Sequence of chain 1.A:
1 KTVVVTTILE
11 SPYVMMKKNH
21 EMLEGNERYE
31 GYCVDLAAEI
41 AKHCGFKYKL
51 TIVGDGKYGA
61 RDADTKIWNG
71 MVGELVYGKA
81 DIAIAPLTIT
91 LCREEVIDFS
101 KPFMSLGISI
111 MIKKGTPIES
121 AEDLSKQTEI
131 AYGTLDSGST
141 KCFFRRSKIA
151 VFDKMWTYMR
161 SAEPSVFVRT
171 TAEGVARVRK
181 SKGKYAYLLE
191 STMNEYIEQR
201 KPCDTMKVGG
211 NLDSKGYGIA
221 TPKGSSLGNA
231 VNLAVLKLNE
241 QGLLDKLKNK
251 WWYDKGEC

Binding-site contacts:
Ligand atom OE2 contacts residue LEU135 of chain 1.A at 4.2 Å.
Ligand atom OXT contacts residue THR88 of chain 1.A at 2.9 Å (h-bond).
Ligand atom CB contacts residue GLU190 of chain 1.A at 4.1 Å.
Ligand atom OE2 contacts residue GLY138 of chain 1.A at 3.6 Å.
Ligand atom OXT contacts residue LEU87 of chain 1.A at 3.6 Å.
Ligand atom C contacts residue ARG93 of chain 1.A at 3.5 Å.
Ligand atom CD contacts residue LEU135 of chain 1.A at 4.1 Å (hydrophobic).
Ligand atom CA contacts residue TYR58 of chain 1.A at 4.1 Å (hydrophobic).
Ligand atom N contacts residue TYR58 of chain 1.A at 4.2 Å.
Ligand atom CA contacts residue PRO86 of chain 1.A at 4.1 Å (hydrophobic).
Ligand atom CA contacts residue THR88 of chain 1.A at 3.5 Å.
Ligand atom OXT contacts residue ARG93 of chain 1.A at 2.8 Å (salt-bridge).
Ligand atom OE2 contacts residue THR140 of chain 1.A at 3.1 Å (h-bond).
Ligand atom CG contacts residue LEU135 of chain 1.A at 3.8 Å (hydrophobic).
Ligand atom CG contacts residue GLU190 of chain 1.A at 3.6 Å.
Ligand atom OXT contacts residue SER139 of chain 1.A at 4.0 Å.
Ligand atom N contacts residue GLU190 of chain 1.A at 2.7 Å (salt-bridge).
Ligand atom CB contacts residue LEU135 of chain 1.A at 4.1 Å (hydrophobic).
Ligand atom OXT contacts residue PRO86 of chain 1.A at 3.8 Å.
Ligand atom OE2 contacts residue SER139 of chain 1.A at 3.2 Å (h-bond).
Ligand atom O contacts residue GLY138 of chain 1.A at 3.3 Å.
Ligand atom C contacts residue SER139 of chain 1.A at 3.4 Å.
Ligand atom CD contacts residue THR140 of chain 1.A at 3.3 Å.
Ligand atom OE1 contacts residue THR140 of chain 1.A at 2.6 Å (h-bond).
Ligand atom OE1 contacts residue GLU190 of chain 1.A at 3.8 Å.
Ligand atom C contacts residue THR88 of chain 1.A at 3.7 Å.
Ligand atom CG contacts residue MET193 of chain 1.A at 4.2 Å (hydrophobic).
Ligand atom O contacts residue TYR58 of chain 1.A at 3.4 Å.
Ligand atom CD contacts residue GLU190 of chain 1.A at 4.0 Å.
Ligand atom N contacts residue THR88 of chain 1.A at 3.0 Å (h-bond).
Ligand atom N contacts residue SER139 of chain 1.A at 4.1 Å.
Ligand atom N contacts residue TYR217 of chain 1.A at 3.7 Å.
Ligand atom C contacts residue TYR58 of chain 1.A at 3.7 Å (hydrophobic).
Ligand atom CB contacts residue TYR58 of chain 1.A at 3.5 Å (hydrophobic).
Ligand atom CA contacts residue SER139 of chain 1.A at 3.3 Å.
Ligand atom CA contacts residue GLU190 of chain 1.A at 3.4 Å.
Ligand atom O contacts residue SER139 of chain 1.A at 2.8 Å (h-bond).
Ligand atom N contacts residue PRO86 of chain 1.A at 3.0 Å (h-bond).
Ligand atom OXT contacts residue TYR58 of chain 1.A at 3.6 Å.
Ligand atom O contacts residue ARG93 of chain 1.A at 2.8 Å (salt-bridge).

The protein below binds the small molecule below.
Small molecule (SMILES): N[C@@H](CCC(=O)O)C(=O)O